Binding-site contacts:
Ligand atom N2 contacts residue LEU82 of chain 1.A at 3.7 Å.
Ligand atom C3 contacts residue ASN89 of chain 1.A at 3.8 Å.
Ligand atom N2 contacts residue ASN89 of chain 1.A at 3.0 Å (h-bond).
Ligand atom O7 contacts residue LEU82 of chain 1.A at 3.4 Å.
Ligand atom O6 contacts residue THR91 of chain 1.A at 3.8 Å.
Ligand atom O7 contacts residue PRO84 of chain 1.A at 4.1 Å.
Ligand atom O5 contacts residue ASN89 of chain 1.A at 2.4 Å (h-bond).
Ligand atom C7 contacts residue LEU82 of chain 1.A at 3.9 Å (hydrophobic).
Ligand atom O7 contacts residue ASN89 of chain 1.A at 4.4 Å.
Ligand atom C8 contacts residue ASN89 of chain 1.A at 4.1 Å.
Ligand atom C1 contacts residue ASN89 of chain 1.A at 1.5 Å.
Ligand atom C5 contacts residue ASN89 of chain 1.A at 3.7 Å.
Ligand atom O6 contacts residue ASN89 of chain 1.A at 3.7 Å.
Ligand atom C4 contacts residue ASN89 of chain 1.A at 4.2 Å.
Ligand atom C7 contacts residue ASN89 of chain 1.A at 3.7 Å.
Ligand atom C2 contacts residue ASN89 of chain 1.A at 2.5 Å.

Sequence of chain 1.A:
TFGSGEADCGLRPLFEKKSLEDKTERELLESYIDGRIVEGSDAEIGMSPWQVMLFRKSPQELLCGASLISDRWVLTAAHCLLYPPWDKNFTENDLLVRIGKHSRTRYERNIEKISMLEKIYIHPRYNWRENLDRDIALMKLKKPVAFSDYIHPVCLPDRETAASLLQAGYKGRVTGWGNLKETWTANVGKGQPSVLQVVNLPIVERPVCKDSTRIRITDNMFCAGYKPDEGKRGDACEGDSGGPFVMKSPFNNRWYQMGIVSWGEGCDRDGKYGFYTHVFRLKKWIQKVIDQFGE

The small molecule below binds the protein below.
Small molecule (SMILES): CC(=O)N[C@@H]1[C@@H](O)[C@H](O)[C@@H](CO)O[C@H]1O